Binding-site contacts:
Ligand atom OD2 contacts residue LEU138 of chain 1.B at 4.2 Å.
Ligand atom O contacts residue PRO89 of chain 1.B at 3.8 Å.
Ligand atom CA contacts residue THR91 of chain 1.B at 3.6 Å.
Ligand atom C contacts residue SER142 of chain 1.B at 3.3 Å.
Ligand atom O contacts residue ARG96 of chain 1.B at 2.7 Å (salt-bridge).
Ligand atom OXT contacts residue SER142 of chain 1.B at 2.8 Å (h-bond).
Ligand atom ND1 contacts residue MET196 of chain 1.B at 3.4 Å.
Ligand atom CB contacts residue SER142 of chain 1.B at 3.5 Å.
Ligand atom CB contacts residue GLU193 of chain 1.B at 3.7 Å.
Ligand atom N contacts residue GLU193 of chain 1.B at 2.8 Å (salt-bridge).
Ligand atom N contacts residue TYR220 of chain 1.B at 3.7 Å.
Ligand atom CA contacts residue PRO89 of chain 1.B at 3.9 Å (hydrophobic).
Ligand atom CD2 contacts residue THR143 of chain 1.B at 3.4 Å.
Ligand atom O contacts residue SER142 of chain 1.B at 3.7 Å.
Ligand atom OXT contacts residue ARG96 of chain 1.B at 2.8 Å (salt-bridge).
Ligand atom C contacts residue ARG96 of chain 1.B at 3.4 Å.
Ligand atom CA contacts residue GLU193 of chain 1.B at 3.9 Å.
Ligand atom CA contacts residue SER142 of chain 1.B at 3.8 Å.
Ligand atom OD2 contacts residue THR143 of chain 1.B at 2.6 Å (h-bond).
Ligand atom CD2 contacts residue GLU193 of chain 1.B at 3.8 Å.
Ligand atom N contacts residue THR91 of chain 1.B at 2.8 Å (h-bond).
Ligand atom NE2 contacts residue LEU192 of chain 1.B at 3.9 Å.
Ligand atom N contacts residue TYR61 of chain 1.B at 4.0 Å.
Ligand atom N contacts residue PRO89 of chain 1.B at 2.9 Å (h-bond).
Ligand atom OXT contacts residue GLY141 of chain 1.B at 3.3 Å.
Ligand atom O contacts residue TYR61 of chain 1.B at 3.8 Å.
Ligand atom NE2 contacts residue GLU193 of chain 1.B at 3.7 Å.
Ligand atom SE1 contacts residue MET196 of chain 1.B at 3.2 Å.
Ligand atom C contacts residue TYR61 of chain 1.B at 3.5 Å (hydrophobic).
Ligand atom ND1 contacts residue TYR61 of chain 1.B at 3.9 Å.
Ligand atom O contacts residue LEU90 of chain 1.B at 3.7 Å.
Ligand atom N contacts residue SER142 of chain 1.B at 4.1 Å.
Ligand atom SE1 contacts residue THR174 of chain 1.B at 4.0 Å.
Ligand atom O contacts residue THR91 of chain 1.B at 2.7 Å (h-bond).
Ligand atom ND1 contacts residue GLU193 of chain 1.B at 3.1 Å (salt-bridge).
Ligand atom CG contacts residue GLU193 of chain 1.B at 3.5 Å.
Ligand atom OXT contacts residue TYR61 of chain 1.B at 3.5 Å.
Ligand atom CA contacts residue TYR61 of chain 1.B at 3.6 Å (hydrophobic).
Ligand atom C contacts residue THR91 of chain 1.B at 3.5 Å.
Ligand atom SE1 contacts residue GLU193 of chain 1.B at 3.8 Å.

Sequence of chain 1.B:
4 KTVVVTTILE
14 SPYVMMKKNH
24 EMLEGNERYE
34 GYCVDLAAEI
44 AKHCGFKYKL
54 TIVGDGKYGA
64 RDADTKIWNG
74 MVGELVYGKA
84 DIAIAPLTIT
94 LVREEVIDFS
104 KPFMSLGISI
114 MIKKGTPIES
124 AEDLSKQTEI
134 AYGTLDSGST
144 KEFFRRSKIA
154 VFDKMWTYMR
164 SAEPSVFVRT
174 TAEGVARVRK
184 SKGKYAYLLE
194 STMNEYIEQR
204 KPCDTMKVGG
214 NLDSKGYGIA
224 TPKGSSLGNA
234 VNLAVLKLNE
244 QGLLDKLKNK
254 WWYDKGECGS

The protein below binds the small molecule below.
Small molecule (SMILES): N[C@H](Cc1nsnc1O)C(=O)O